Sequence of chain 1.J:
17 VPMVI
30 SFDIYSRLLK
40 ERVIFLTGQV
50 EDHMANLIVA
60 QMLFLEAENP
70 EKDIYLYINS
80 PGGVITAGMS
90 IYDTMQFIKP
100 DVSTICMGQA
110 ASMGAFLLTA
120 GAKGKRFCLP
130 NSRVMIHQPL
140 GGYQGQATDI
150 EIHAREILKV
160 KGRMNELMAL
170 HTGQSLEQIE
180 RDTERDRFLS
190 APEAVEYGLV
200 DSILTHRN

Binding-site contacts:
Ligand atom C6 contacts residue GLU40 of chain 1.I at 3.6 Å.
Ligand atom C contacts residue TYR74 of chain 1.I at 3.2 Å (hydrophobic).
Ligand atom O contacts residue TYR74 of chain 1.I at 3.5 Å.
Ligand atom CE2 contacts residue MET106 of chain 1.I at 3.8 Å (hydrophobic).
Ligand atom C1 contacts residue TYR76 of chain 1.I at 3.4 Å (hydrophobic).
Ligand atom C contacts residue TYR76 of chain 1.I at 3.7 Å (hydrophobic).
Ligand atom CB contacts residue PHE126 of chain 1.I at 3.8 Å (hydrophobic).
Ligand atom CB contacts residue LEU203 of chain 1.I at 3.7 Å (hydrophobic).
Ligand atom CA contacts residue TYR74 of chain 1.I at 3.7 Å (hydrophobic).
Ligand atom O contacts residue ILE104 of chain 1.I at 3.8 Å.
Ligand atom C8 contacts residue GLU40 of chain 1.I at 3.5 Å.
Ligand atom O contacts residue PHE96 of chain 1.J at 3.8 Å.
Ligand atom C1 contacts residue LEU62 of chain 1.J at 3.8 Å (hydrophobic).
Ligand atom N contacts residue PHE96 of chain 1.J at 3.8 Å.
Ligand atom CE1 contacts residue THR93 of chain 1.J at 3.7 Å.
Ligand atom C8 contacts residue ARG36 of chain 1.I at 3.3 Å.
Ligand atom CB contacts residue TYR74 of chain 1.I at 3.5 Å (hydrophobic).
Ligand atom N contacts residue TYR74 of chain 1.I at 3.6 Å.
Ligand atom C2 contacts residue LEU62 of chain 1.J at 3.5 Å (hydrophobic).
Ligand atom O11 contacts residue LEU62 of chain 1.J at 3.7 Å.
Ligand atom CM contacts residue LEU203 of chain 1.I at 3.8 Å (hydrophobic).
Ligand atom CE contacts residue GLU40 of chain 1.I at 3.5 Å.
Ligand atom C contacts residue PHE96 of chain 1.J at 3.5 Å (hydrophobic).
Ligand atom CA contacts residue TYR74 of chain 1.I at 3.3 Å (hydrophobic).
Ligand atom CD2 contacts residue TYR76 of chain 1.I at 3.7 Å (hydrophobic).
Ligand atom CD2 contacts residue ILE104 of chain 1.I at 3.7 Å (hydrophobic).
Ligand atom C5 contacts residue ALA66 of chain 1.J at 3.7 Å (hydrophobic).
Ligand atom C7 contacts residue GLU40 of chain 1.I at 3.6 Å.
Ligand atom CB contacts residue ILE104 of chain 1.I at 3.8 Å (hydrophobic).
Ligand atom CB contacts residue ILE104 of chain 1.I at 3.2 Å (hydrophobic).
Ligand atom N contacts residue TYR76 of chain 1.I at 3.8 Å.
Ligand atom CZ contacts residue THR93 of chain 1.J at 3.4 Å.
Ligand atom C5 contacts residue LEU62 of chain 1.J at 3.8 Å (hydrophobic).
Ligand atom CA contacts residue PHE96 of chain 1.J at 3.8 Å (hydrophobic).
Ligand atom CD1 contacts residue PHE96 of chain 1.J at 3.6 Å (hydrophobic).
Ligand atom N contacts residue TYR76 of chain 1.I at 2.9 Å (h-bond).
Ligand atom CD contacts residue TYR76 of chain 1.I at 3.3 Å (hydrophobic).
Ligand atom CE2 contacts residue LEU62 of chain 1.J at 3.7 Å (hydrophobic).
Ligand atom O contacts residue TYR76 of chain 1.I at 2.6 Å (h-bond).
Ligand atom C2 contacts residue TYR76 of chain 1.I at 3.7 Å (hydrophobic).

This small molecule binds to this protein.
Small molecule (SMILES): C/C=C/C=C/C=C/C(=O)N[C@@H](Cc1ccccc1)C(=O)N[C@H]1COC(=O)[C@@H]2C[C@@H](C)CN2C(=O)[C@H](C)NC(=O)[C@H](C)N(C)C(=O)[C@@H]2CCCN2C1=O

Sequence of chain 1.I:
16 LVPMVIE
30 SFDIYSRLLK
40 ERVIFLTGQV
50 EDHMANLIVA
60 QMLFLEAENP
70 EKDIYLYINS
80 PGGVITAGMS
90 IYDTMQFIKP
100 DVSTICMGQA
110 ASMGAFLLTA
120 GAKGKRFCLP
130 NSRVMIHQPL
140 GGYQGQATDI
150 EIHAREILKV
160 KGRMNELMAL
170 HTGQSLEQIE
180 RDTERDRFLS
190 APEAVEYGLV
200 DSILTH